Sequence of chain 1.A:
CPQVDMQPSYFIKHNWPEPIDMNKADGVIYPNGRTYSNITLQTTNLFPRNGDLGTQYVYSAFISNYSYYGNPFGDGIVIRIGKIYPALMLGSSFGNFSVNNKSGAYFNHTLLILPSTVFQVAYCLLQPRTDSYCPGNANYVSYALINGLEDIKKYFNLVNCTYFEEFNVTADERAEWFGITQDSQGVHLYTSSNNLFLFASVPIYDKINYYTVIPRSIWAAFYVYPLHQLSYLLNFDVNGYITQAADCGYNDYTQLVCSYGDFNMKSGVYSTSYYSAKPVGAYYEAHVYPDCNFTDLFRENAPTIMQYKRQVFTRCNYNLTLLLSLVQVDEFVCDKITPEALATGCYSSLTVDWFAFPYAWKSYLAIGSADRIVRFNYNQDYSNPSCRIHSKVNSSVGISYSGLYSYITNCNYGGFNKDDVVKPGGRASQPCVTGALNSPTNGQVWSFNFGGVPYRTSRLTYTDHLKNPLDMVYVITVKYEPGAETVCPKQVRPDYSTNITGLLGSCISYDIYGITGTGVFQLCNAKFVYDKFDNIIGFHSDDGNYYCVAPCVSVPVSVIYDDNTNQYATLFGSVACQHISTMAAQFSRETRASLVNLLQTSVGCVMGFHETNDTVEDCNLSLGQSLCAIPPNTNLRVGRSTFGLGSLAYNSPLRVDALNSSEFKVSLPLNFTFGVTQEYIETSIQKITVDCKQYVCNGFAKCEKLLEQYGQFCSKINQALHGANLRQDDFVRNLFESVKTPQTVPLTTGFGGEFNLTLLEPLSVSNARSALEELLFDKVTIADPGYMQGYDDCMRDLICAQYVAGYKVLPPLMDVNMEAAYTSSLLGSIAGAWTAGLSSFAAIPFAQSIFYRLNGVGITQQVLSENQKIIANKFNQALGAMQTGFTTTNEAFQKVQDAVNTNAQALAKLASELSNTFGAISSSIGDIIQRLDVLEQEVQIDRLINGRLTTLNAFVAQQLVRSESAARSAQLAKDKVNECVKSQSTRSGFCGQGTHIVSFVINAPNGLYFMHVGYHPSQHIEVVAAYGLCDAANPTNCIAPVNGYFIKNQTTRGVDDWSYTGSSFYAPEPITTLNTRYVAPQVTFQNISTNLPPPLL

Binding-site contacts:
Ligand atom C7 contacts residue ASN158 of chain 1.A at 3.6 Å.
Ligand atom O5 contacts residue ASN158 of chain 1.A at 2.4 Å (h-bond).
Ligand atom C8 contacts residue PHE156 of chain 1.A at 4.4 Å (hydrophobic).
Ligand atom C1 contacts residue ASN158 of chain 1.A at 1.5 Å.
Ligand atom C3 contacts residue ASN158 of chain 1.A at 3.9 Å.
Ligand atom C4 contacts residue ASN158 of chain 1.A at 4.3 Å.
Ligand atom C8 contacts residue ASN158 of chain 1.A at 4.2 Å.
Ligand atom C2 contacts residue ASN158 of chain 1.A at 2.5 Å.
Ligand atom C1 contacts residue ASN163 of chain 1.A at 4.3 Å.
Ligand atom O5 contacts residue ASN163 of chain 1.A at 4.1 Å.
Ligand atom N2 contacts residue ASN158 of chain 1.A at 3.0 Å (h-bond).
Ligand atom C8 contacts residue GLY157 of chain 1.A at 3.7 Å.
Ligand atom C5 contacts residue ASN158 of chain 1.A at 3.8 Å.
Ligand atom O7 contacts residue ASN158 of chain 1.A at 3.8 Å.

This protein binds this small molecule.
Small molecule (SMILES): CC(=O)N[C@@H]1[C@@H](O)[C@H](O)[C@@H](CO)O[C@H]1O